Sequence of chain 18.A:
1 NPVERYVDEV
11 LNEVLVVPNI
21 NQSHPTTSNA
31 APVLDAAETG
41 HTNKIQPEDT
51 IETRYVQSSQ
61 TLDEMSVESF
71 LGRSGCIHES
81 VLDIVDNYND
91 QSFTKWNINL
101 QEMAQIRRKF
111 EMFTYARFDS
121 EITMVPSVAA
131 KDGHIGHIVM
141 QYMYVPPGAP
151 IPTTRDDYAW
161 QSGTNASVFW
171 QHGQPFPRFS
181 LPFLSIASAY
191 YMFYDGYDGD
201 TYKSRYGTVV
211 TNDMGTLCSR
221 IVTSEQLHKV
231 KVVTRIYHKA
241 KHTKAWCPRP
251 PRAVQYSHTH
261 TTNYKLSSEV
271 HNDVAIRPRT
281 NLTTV

This small molecule binds to this protein.
Small molecule (SMILES): Cc1cc(CCCOc2c(C)cc(-c3noc(C(F)(F)F)n3)cc2C)on1

Binding-site contacts:
Ligand atom N3A contacts residue TYR144 of chain 18.A at 3.5 Å.
Ligand atom N3A contacts residue PHE179 of chain 18.A at 3.4 Å.
Ligand atom O1B contacts residue ILE98 of chain 18.A at 3.3 Å.
Ligand atom CM2 contacts residue ILE77 of chain 18.A at 3.1 Å (hydrophobic).
Ligand atom F2 contacts residue MET143 of chain 18.A at 3.3 Å.
Ligand atom CM6 contacts residue LEU181 of chain 18.A at 3.5 Å (hydrophobic).
Ligand atom C6B contacts residue LEU181 of chain 18.A at 3.3 Å (hydrophobic).
Ligand atom C5B contacts residue ILE98 of chain 18.A at 3.5 Å (hydrophobic).
Ligand atom F1 contacts residue TYR144 of chain 18.A at 3.3 Å.
Ligand atom CM6 contacts residue LEU184 of chain 18.A at 3.4 Å (hydrophobic).
Ligand atom F1 contacts residue PHE179 of chain 18.A at 3.8 Å.
Ligand atom F2 contacts residue TYR142 of chain 18.A at 2.8 Å.
Ligand atom F3 contacts residue VAL168 of chain 18.A at 3.0 Å.
Ligand atom N2 contacts residue MET214 of chain 18.A at 3.8 Å.
Ligand atom CM4 contacts residue PHE179 of chain 18.A at 3.5 Å (hydrophobic).
Ligand atom F1 contacts residue ALA166 of chain 18.A at 3.6 Å.
Ligand atom F2 contacts residue TYR144 of chain 18.A at 3.0 Å.
Ligand atom CM4 contacts residue TYR144 of chain 18.A at 3.8 Å (hydrophobic).
Ligand atom O1 contacts residue MET214 of chain 18.A at 3.5 Å (h-bond).
Ligand atom O1A contacts residue LEU217 of chain 18.A at 3.0 Å.
Ligand atom O1A contacts residue PHE179 of chain 18.A at 3.3 Å.
Ligand atom C3A contacts residue PHE179 of chain 18.A at 3.1 Å (hydrophobic).
Ligand atom C2B contacts residue ILE98 of chain 18.A at 3.7 Å (hydrophobic).
Ligand atom C4 contacts residue LEU100 of chain 18.A at 3.7 Å (hydrophobic).
Ligand atom F2 contacts residue ALA166 of chain 18.A at 3.5 Å.
Ligand atom C2A contacts residue PHE179 of chain 18.A at 3.6 Å (hydrophobic).
Ligand atom C5B contacts residue LEU181 of chain 18.A at 3.5 Å (hydrophobic).
Ligand atom N1A contacts residue LEU217 of chain 18.A at 3.3 Å.
Ligand atom O1A contacts residue MET124 of chain 18.A at 3.2 Å.
Ligand atom N1A contacts residue MET124 of chain 18.A at 3.5 Å.
Ligand atom C4B contacts residue ILE98 of chain 18.A at 3.8 Å (hydrophobic).
Ligand atom N1A contacts residue PHE179 of chain 18.A at 3.6 Å.
Ligand atom C6B contacts residue ILE98 of chain 18.A at 3.7 Å (hydrophobic).
Ligand atom F3 contacts residue TYR142 of chain 18.A at 3.8 Å.
Ligand atom C1B contacts residue ILE98 of chain 18.A at 3.4 Å (hydrophobic).
Ligand atom F3 contacts residue PHE179 of chain 18.A at 3.0 Å.
Ligand atom CM3 contacts residue ASN212 of chain 18.A at 3.5 Å.
Ligand atom C4 contacts residue TYR190 of chain 18.A at 3.6 Å (hydrophobic).
Ligand atom CM2 contacts residue ILE122 of chain 18.A at 3.8 Å (hydrophobic).
Ligand atom C3A contacts residue LEU217 of chain 18.A at 3.6 Å (hydrophobic).